Sequence of chain 2.A:
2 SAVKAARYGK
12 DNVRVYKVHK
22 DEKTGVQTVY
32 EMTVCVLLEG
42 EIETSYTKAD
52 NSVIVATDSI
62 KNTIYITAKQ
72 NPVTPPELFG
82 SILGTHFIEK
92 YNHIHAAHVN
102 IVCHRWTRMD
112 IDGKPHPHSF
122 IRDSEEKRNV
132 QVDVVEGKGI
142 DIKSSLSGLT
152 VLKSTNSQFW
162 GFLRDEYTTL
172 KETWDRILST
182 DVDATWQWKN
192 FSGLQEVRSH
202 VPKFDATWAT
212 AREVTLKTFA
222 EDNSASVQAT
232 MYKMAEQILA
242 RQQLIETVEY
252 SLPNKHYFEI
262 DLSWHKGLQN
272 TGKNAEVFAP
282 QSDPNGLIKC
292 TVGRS

Binding-site contacts:
Ligand atom N7 contacts residue TRS1 of chain 2.D at 3.0 Å (h-bond).
Ligand atom N1 contacts residue GLN132 of chain 2.A at 3.7 Å.
Ligand atom S8 contacts residue ASP12 of chain 2.A at 3.6 Å.
Ligand atom S8 contacts residue CYS36 of chain 2.A at 2.2 Å (h-bond).
Ligand atom N3 contacts residue GLN132 of chain 2.A at 3.1 Å (h-bond).
Ligand atom N9 contacts residue LEU38 of chain 2.A at 4.4 Å.
Ligand atom O6 contacts residue ASN101 of chain 2.A at 3.4 Å (h-bond).
Ligand atom C8 contacts residue TRS1 of chain 2.D at 3.6 Å.
Ligand atom N9 contacts residue CYS36 of chain 2.A at 3.9 Å.
Ligand atom C8 contacts residue ASN101 of chain 2.A at 4.1 Å.
Ligand atom O2 contacts residue ASN101 of chain 2.A at 4.5 Å.
Ligand atom C6 contacts residue TRS1 of chain 2.D at 3.8 Å.
Ligand atom O6 contacts residue TRS1 of chain 2.D at 2.8 Å (h-bond).
Ligand atom C2 contacts residue GLN132 of chain 2.A at 3.1 Å.
Ligand atom N7 contacts residue CYS36 of chain 2.A at 4.3 Å.
Ligand atom N3 contacts residue ASN101 of chain 2.A at 4.3 Å.
Ligand atom S8 contacts residue TRS1 of chain 2.D at 3.6 Å.
Ligand atom C6 contacts residue GLN132 of chain 2.A at 4.2 Å.
Ligand atom C8 contacts residue CYS36 of chain 2.A at 3.3 Å (hydrophobic).
Ligand atom C5 contacts residue ASN101 of chain 2.A at 3.6 Å.
Ligand atom N7 contacts residue ASN101 of chain 2.A at 3.8 Å.
Ligand atom S8 contacts residue LEU38 of chain 2.A at 4.3 Å.
Ligand atom C5 contacts residue GLN132 of chain 2.A at 4.1 Å.
Ligand atom C4 contacts residue ASN101 of chain 2.A at 4.0 Å.
Ligand atom C5 contacts residue TRS1 of chain 2.D at 4.2 Å.
Ligand atom N1 contacts residue ASN101 of chain 2.A at 3.3 Å (h-bond).
Ligand atom N9 contacts residue ASN101 of chain 2.A at 4.2 Å.
Ligand atom C2 contacts residue ASN101 of chain 2.A at 3.8 Å.
Ligand atom O2 contacts residue GLN132 of chain 2.A at 3.4 Å (h-bond).
Ligand atom C4 contacts residue GLN132 of chain 2.A at 3.6 Å.
Ligand atom N9 contacts residue GLN132 of chain 2.A at 4.3 Å.
Ligand atom C6 contacts residue ASN101 of chain 2.A at 3.2 Å.
Ligand atom S8 contacts residue LEU288 of chain 1.A at 4.1 Å.

A protein and the small-molecule ligand that binds it are described below.
Small molecule (SMILES): O=c1[nH]c(=O)c2[nH]c(=S)[nH]c2[nH]1

Sequence of chain 1.A:
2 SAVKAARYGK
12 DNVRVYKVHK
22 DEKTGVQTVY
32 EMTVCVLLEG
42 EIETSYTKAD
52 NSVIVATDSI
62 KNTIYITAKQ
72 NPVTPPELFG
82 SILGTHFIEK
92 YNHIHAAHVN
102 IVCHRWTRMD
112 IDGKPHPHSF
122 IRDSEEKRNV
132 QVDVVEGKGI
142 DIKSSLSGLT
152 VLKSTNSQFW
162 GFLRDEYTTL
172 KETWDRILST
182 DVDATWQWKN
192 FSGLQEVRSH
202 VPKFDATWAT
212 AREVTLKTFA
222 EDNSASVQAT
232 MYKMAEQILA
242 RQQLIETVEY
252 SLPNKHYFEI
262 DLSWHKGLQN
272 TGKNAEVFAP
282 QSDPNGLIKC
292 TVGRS